Sequence of chain 1.D:
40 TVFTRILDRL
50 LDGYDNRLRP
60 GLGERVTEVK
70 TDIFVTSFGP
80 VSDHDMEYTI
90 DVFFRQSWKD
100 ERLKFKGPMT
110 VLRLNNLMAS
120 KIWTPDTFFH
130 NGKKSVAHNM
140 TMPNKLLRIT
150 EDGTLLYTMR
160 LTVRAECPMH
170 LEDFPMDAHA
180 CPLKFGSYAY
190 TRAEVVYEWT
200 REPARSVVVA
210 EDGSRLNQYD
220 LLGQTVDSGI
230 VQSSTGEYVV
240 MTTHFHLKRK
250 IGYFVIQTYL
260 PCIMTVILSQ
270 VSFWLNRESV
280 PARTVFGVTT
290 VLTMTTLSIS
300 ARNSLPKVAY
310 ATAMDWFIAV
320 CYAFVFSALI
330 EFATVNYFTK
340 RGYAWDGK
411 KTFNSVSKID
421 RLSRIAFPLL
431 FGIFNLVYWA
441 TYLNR

Binding-site contacts:
Ligand atom C2 contacts residue MET96 of chain 1.C at 3.8 Å (hydrophobic).
Ligand atom N4 contacts residue THR234 of chain 1.D at 3.7 Å.
Ligand atom C3 contacts residue THR234 of chain 1.D at 3.7 Å.
Ligand atom C2 contacts residue TYR97 of chain 1.C at 3.6 Å (hydrophobic).
Ligand atom O contacts residue THR234 of chain 1.D at 3.5 Å.
Ligand atom C4 contacts residue THR234 of chain 1.D at 3.4 Å.
Ligand atom C7 contacts residue SER232 of chain 1.D at 3.6 Å.
Ligand atom N5 contacts residue THR181 of chain 1.C at 3.0 Å.
Ligand atom O2 contacts residue PHE116 of chain 1.C at 3.2 Å.
Ligand atom C14 contacts residue TYR187 of chain 1.D at 3.4 Å (hydrophobic).
Ligand atom O contacts residue THR181 of chain 1.C at 3.0 Å.
Ligand atom N3 contacts residue SER186 of chain 1.D at 2.8 Å (h-bond).
Ligand atom C5 contacts residue THR234 of chain 1.D at 3.2 Å.
Ligand atom N5 contacts residue TYR187 of chain 1.D at 3.4 Å (h-bond).
Ligand atom C contacts residue THR234 of chain 1.D at 3.5 Å.
Ligand atom C12 contacts residue TYR237 of chain 1.D at 3.7 Å (hydrophobic).
Ligand atom C2 contacts residue PHE116 of chain 1.C at 3.2 Å (hydrophobic).
Ligand atom N2 contacts residue TYR237 of chain 1.D at 3.2 Å.
Ligand atom N3 contacts residue GLY185 of chain 1.D at 3.6 Å.
Ligand atom C14 contacts residue PHE116 of chain 1.C at 3.4 Å (hydrophobic).
Ligand atom O1 contacts residue SER233 of chain 1.D at 3.6 Å.
Ligand atom C12 contacts residue TYR187 of chain 1.D at 3.4 Å (hydrophobic).
Ligand atom C contacts residue THR181 of chain 1.C at 3.6 Å.
Ligand atom C1 contacts residue SER233 of chain 1.D at 3.3 Å.
Ligand atom O contacts residue ALA118 of chain 1.C at 3.5 Å.
Ligand atom C7 contacts residue PHE116 of chain 1.C at 3.6 Å (hydrophobic).
Ligand atom N2 contacts residue SER186 of chain 1.D at 3.3 Å (h-bond).
Ligand atom C5 contacts residue SER232 of chain 1.D at 3.5 Å.
Ligand atom O2 contacts residue HIS129 of chain 1.D at 3.0 Å (h-bond).
Ligand atom C9 contacts residue HIS129 of chain 1.D at 3.5 Å.
Ligand atom N3 contacts residue TYR237 of chain 1.D at 3.4 Å.
Ligand atom N5 contacts residue PHE116 of chain 1.C at 3.5 Å.
Ligand atom C11 contacts residue SER186 of chain 1.D at 3.6 Å.
Ligand atom C9 contacts residue SER232 of chain 1.D at 3.8 Å.
Ligand atom C6 contacts residue TYR97 of chain 1.C at 3.5 Å (hydrophobic).
Ligand atom N contacts residue SER232 of chain 1.D at 3.6 Å.
Ligand atom N1 contacts residue TYR237 of chain 1.D at 3.4 Å.
Ligand atom C3 contacts residue THR181 of chain 1.C at 3.7 Å.
Ligand atom C10 contacts residue TYR237 of chain 1.D at 3.6 Å (hydrophobic).
Ligand atom C11 contacts residue TYR237 of chain 1.D at 3.6 Å (hydrophobic).

A small-molecule ligand and the protein it binds are described below.
Small molecule (SMILES): CCOC(=O)c1ncn2c1CN(C)C(=O)c1cc(N=[N+]=[N-])ccc1-2

Sequence of chain 1.C:
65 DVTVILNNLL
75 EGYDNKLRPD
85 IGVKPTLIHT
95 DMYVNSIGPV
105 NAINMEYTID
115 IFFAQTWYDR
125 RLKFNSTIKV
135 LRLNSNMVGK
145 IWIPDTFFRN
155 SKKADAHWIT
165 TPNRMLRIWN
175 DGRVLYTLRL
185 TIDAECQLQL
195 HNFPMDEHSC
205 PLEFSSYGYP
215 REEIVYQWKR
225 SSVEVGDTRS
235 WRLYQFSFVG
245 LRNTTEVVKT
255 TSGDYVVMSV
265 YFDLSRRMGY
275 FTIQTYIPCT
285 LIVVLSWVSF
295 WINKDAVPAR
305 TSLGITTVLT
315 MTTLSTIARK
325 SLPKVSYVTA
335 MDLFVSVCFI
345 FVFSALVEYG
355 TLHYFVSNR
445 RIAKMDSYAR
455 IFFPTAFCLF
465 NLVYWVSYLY